Sequence of chain 2.B:
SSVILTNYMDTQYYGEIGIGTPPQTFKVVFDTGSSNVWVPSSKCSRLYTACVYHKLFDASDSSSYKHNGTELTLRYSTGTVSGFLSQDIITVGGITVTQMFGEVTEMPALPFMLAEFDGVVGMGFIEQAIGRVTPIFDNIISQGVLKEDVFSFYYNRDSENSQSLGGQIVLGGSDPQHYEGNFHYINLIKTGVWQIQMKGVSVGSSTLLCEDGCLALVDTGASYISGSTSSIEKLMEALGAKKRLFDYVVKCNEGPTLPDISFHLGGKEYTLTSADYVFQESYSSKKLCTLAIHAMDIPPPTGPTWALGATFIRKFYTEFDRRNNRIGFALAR

Binding-site contacts:
Ligand atom C1 contacts residue GLY221 of chain 2.B at 3.8 Å.
Ligand atom C21 contacts residue LEU114 of chain 2.B at 3.6 Å (hydrophobic).
Ligand atom N3 contacts residue THR78 of chain 2.B at 3.4 Å (h-bond).
Ligand atom C19 contacts residue PHE117 of chain 2.B at 3.6 Å (hydrophobic).
Ligand atom C2 contacts residue ASP219 of chain 2.B at 3.8 Å.
Ligand atom C16 contacts residue TYR13 of chain 2.B at 3.5 Å (hydrophobic).
Ligand atom C8 contacts residue THR78 of chain 2.B at 3.5 Å.
Ligand atom N3 contacts residue SER77 of chain 2.B at 3.8 Å.
Ligand atom C16 contacts residue THR220 of chain 2.B at 3.4 Å.
Ligand atom C21 contacts residue ALA115 of chain 2.B at 3.2 Å (hydrophobic).
Ligand atom O1 contacts residue TYR13 of chain 2.B at 3.6 Å (h-bond).
Ligand atom N4 contacts residue ASP31 of chain 2.B at 3.2 Å (salt-bridge).
Ligand atom N2 contacts residue ASP31 of chain 2.B at 2.4 Å (salt-bridge).
Ligand atom C22 contacts residue ALA115 of chain 2.B at 3.5 Å (hydrophobic).
Ligand atom C6 contacts residue VAL120 of chain 2.B at 3.6 Å (hydrophobic).
Ligand atom C17 contacts residue GLN12 of chain 2.B at 3.7 Å.
Ligand atom C12 contacts residue THR78 of chain 2.B at 3.7 Å.
Ligand atom C7 contacts residue THR78 of chain 2.B at 3.5 Å.
Ligand atom C4 contacts residue GLY221 of chain 2.B at 3.8 Å.
Ligand atom C15 contacts residue THR11 of chain 2.B at 3.3 Å.
Ligand atom C7 contacts residue TYR76 of chain 2.B at 3.8 Å (hydrophobic).
Ligand atom C18 contacts residue PHE117 of chain 2.B at 3.7 Å (hydrophobic).
Ligand atom C13 contacts residue SER223 of chain 2.B at 3.6 Å.
Ligand atom N4 contacts residue ASP219 of chain 2.B at 3.1 Å (salt-bridge).
Ligand atom C22 contacts residue GLN12 of chain 2.B at 3.6 Å.
Ligand atom N4 contacts residue GLY33 of chain 2.B at 3.2 Å (h-bond).
Ligand atom C5 contacts residue ASP31 of chain 2.B at 3.3 Å.
Ligand atom C15 contacts residue GLY221 of chain 2.B at 3.6 Å.
Ligand atom C15 contacts residue SER223 of chain 2.B at 3.6 Å.
Ligand atom C14 contacts residue THR11 of chain 2.B at 3.8 Å.
Ligand atom C22 contacts residue LEU114 of chain 2.B at 3.5 Å (hydrophobic).
Ligand atom C5 contacts residue VAL120 of chain 2.B at 3.7 Å (hydrophobic).
Ligand atom C20 contacts residue PRO111 of chain 2.B at 3.7 Å (hydrophobic).
Ligand atom C9 contacts residue PHE117 of chain 2.B at 3.8 Å (hydrophobic).
Ligand atom C21 contacts residue PRO111 of chain 2.B at 3.3 Å (hydrophobic).
Ligand atom C6 contacts residue VAL29 of chain 2.B at 3.8 Å (hydrophobic).
Ligand atom C6 contacts residue ASP31 of chain 2.B at 3.3 Å.
Ligand atom C3 contacts residue ASP31 of chain 2.B at 3.3 Å.
Ligand atom C2 contacts residue ASP31 of chain 2.B at 3.2 Å.
Ligand atom C9 contacts residue THR78 of chain 2.B at 3.7 Å.

This protein binds this small molecule.
Small molecule (SMILES): CCc1nc(N)nc(N)c1-c1ccc2c3ccccc3n(CCCOC)c2c1